Sequence of chain 1.A:
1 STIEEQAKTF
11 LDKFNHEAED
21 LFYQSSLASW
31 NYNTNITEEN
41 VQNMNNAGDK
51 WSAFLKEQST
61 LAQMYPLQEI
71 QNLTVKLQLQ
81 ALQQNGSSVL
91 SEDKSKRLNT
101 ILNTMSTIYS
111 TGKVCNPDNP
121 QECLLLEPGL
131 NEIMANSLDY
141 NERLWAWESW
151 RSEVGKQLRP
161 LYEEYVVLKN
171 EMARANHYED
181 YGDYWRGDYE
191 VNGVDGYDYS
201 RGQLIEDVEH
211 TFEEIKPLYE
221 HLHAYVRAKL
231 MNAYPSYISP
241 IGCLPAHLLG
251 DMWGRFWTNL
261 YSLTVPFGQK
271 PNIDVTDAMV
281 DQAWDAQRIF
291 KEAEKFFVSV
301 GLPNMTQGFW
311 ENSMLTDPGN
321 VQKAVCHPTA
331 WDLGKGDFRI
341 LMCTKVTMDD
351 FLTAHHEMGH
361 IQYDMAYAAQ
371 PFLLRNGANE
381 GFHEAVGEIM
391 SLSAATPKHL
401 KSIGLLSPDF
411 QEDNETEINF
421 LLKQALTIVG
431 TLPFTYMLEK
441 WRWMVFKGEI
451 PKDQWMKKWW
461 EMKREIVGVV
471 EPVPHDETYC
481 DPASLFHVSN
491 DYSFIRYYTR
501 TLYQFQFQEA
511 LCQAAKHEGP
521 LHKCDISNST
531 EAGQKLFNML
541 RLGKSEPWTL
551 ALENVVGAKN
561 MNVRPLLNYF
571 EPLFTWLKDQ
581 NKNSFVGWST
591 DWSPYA

Binding-site contacts:
Ligand atom O6 contacts residue ASN72 of chain 1.A at 4.4 Å.
Ligand atom C1 contacts residue THR74 of chain 1.A at 3.8 Å.
Ligand atom C2 contacts residue ASN72 of chain 1.A at 2.5 Å.
Ligand atom C1 contacts residue ASN72 of chain 1.A at 1.4 Å.
Ligand atom C5 contacts residue ASN72 of chain 1.A at 3.7 Å.
Ligand atom C6 contacts residue LYS8 of chain 1.A at 4.0 Å.
Ligand atom C3 contacts residue ASN72 of chain 1.A at 3.8 Å.
Ligand atom O6 contacts residue LYS8 of chain 1.A at 2.9 Å (salt-bridge).
Ligand atom C5 contacts residue LYS8 of chain 1.A at 4.1 Å.
Ligand atom O5 contacts residue ASN72 of chain 1.A at 2.3 Å (h-bond).
Ligand atom C1 contacts residue LYS8 of chain 1.A at 4.0 Å.
Ligand atom O5 contacts residue VAL75 of chain 1.A at 4.4 Å.
Ligand atom O7 contacts residue ASN72 of chain 1.A at 3.5 Å (h-bond).
Ligand atom O5 contacts residue THR74 of chain 1.A at 4.4 Å.
Ligand atom N2 contacts residue ASN72 of chain 1.A at 3.0 Å (h-bond).
Ligand atom O5 contacts residue LYS8 of chain 1.A at 3.2 Å (salt-bridge).
Ligand atom C8 contacts residue ASN72 of chain 1.A at 4.2 Å.
Ligand atom C4 contacts residue ASN72 of chain 1.A at 4.2 Å.
Ligand atom C7 contacts residue ASN72 of chain 1.A at 3.5 Å.

The protein below binds the small molecule below.
Small molecule (SMILES): CC(=O)N[C@@H]1[C@@H](O)[C@H](O)[C@@H](CO)O[C@H]1O